Binding-site contacts:
Ligand atom C7 contacts residue GLU16 of chain 1.B at 3.8 Å.
Ligand atom C1 contacts residue GLU16 of chain 1.B at 3.6 Å.
Ligand atom O6 contacts residue TRP94 of chain 1.B at 4.2 Å.
Ligand atom C8 contacts residue GLU16 of chain 1.B at 3.5 Å.
Ligand atom C5 contacts residue ASN204 of chain 1.B at 3.7 Å.
Ligand atom O7 contacts residue ASN204 of chain 1.B at 3.8 Å.
Ligand atom C7 contacts residue TYR202 of chain 1.B at 4.2 Å (hydrophobic).
Ligand atom O7 contacts residue ASP195 of chain 1.B at 4.0 Å.
Ligand atom C6 contacts residue TRP94 of chain 1.B at 3.7 Å (hydrophobic).
Ligand atom C5 contacts residue HIS87 of chain 1.B at 4.2 Å.
Ligand atom C1 contacts residue ASN204 of chain 1.B at 1.4 Å.
Ligand atom C7 contacts residue ASN204 of chain 1.B at 3.5 Å.
Ligand atom C2 contacts residue GLU16 of chain 1.B at 3.8 Å.
Ligand atom C1 contacts residue TRP6 of chain 1.B at 3.9 Å (hydrophobic).
Ligand atom C1 contacts residue TYR202 of chain 1.B at 3.9 Å (hydrophobic).
Ligand atom O4 contacts residue GLU16 of chain 1.B at 4.0 Å.
Ligand atom C2 contacts residue ASN204 of chain 1.B at 2.4 Å.
Ligand atom O6 contacts residue HIS87 of chain 1.B at 2.8 Å (h-bond).
Ligand atom C6 contacts residue TRP6 of chain 1.B at 4.1 Å (hydrophobic).
Ligand atom C8 contacts residue ASN204 of chain 1.B at 4.3 Å.
Ligand atom O6 contacts residue GLU16 of chain 1.B at 2.9 Å (salt-bridge).
Ligand atom O6 contacts residue TRP6 of chain 1.B at 3.4 Å.
Ligand atom C6 contacts residue GLU16 of chain 1.B at 3.4 Å.
Ligand atom O5 contacts residue ASN204 of chain 1.B at 2.4 Å (h-bond).
Ligand atom C6 contacts residue HIS87 of chain 1.B at 3.5 Å.
Ligand atom O5 contacts residue TRP6 of chain 1.B at 4.0 Å.
Ligand atom C3 contacts residue ASN204 of chain 1.B at 3.8 Å.
Ligand atom C4 contacts residue ASN204 of chain 1.B at 4.2 Å.
Ligand atom O5 contacts residue TYR202 of chain 1.B at 4.2 Å.
Ligand atom N2 contacts residue ASN204 of chain 1.B at 2.9 Å (h-bond).
Ligand atom N2 contacts residue GLU16 of chain 1.B at 3.0 Å (salt-bridge).
Ligand atom O7 contacts residue TYR202 of chain 1.B at 3.6 Å.
Ligand atom O7 contacts residue TRP6 of chain 1.B at 4.2 Å.
Ligand atom O5 contacts residue HIS87 of chain 1.B at 3.4 Å.
Ligand atom C8 contacts residue TRP94 of chain 1.B at 3.6 Å (hydrophobic).
Ligand atom C4 contacts residue TRP6 of chain 1.B at 3.8 Å (hydrophobic).
Ligand atom C2 contacts residue TYR202 of chain 1.B at 3.9 Å (hydrophobic).
Ligand atom C5 contacts residue TRP6 of chain 1.B at 3.8 Å (hydrophobic).
Ligand atom C8 contacts residue MET193 of chain 1.B at 4.1 Å (hydrophobic).
Ligand atom C2 contacts residue TRP6 of chain 1.B at 4.2 Å (hydrophobic).

Sequence of chain 1.B:
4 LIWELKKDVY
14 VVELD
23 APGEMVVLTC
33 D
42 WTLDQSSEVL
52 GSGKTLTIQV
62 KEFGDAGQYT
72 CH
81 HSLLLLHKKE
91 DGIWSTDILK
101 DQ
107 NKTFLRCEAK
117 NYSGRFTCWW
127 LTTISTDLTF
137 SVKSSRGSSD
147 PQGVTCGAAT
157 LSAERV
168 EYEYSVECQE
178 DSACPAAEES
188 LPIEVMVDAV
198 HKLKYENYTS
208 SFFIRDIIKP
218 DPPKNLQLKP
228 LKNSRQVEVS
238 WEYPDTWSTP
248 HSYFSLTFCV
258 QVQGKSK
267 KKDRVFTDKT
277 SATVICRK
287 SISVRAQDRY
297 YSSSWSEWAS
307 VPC

This protein binds this small molecule.
Small molecule (SMILES): CC(=O)N[C@H]1[C@H](O[C@H]2[C@H](O)[C@@H](NC(C)=O)CO[C@@H]2CO)O[C@H](CO)[C@@H](O)[C@@H]1O